Sequence of chain 6.A:
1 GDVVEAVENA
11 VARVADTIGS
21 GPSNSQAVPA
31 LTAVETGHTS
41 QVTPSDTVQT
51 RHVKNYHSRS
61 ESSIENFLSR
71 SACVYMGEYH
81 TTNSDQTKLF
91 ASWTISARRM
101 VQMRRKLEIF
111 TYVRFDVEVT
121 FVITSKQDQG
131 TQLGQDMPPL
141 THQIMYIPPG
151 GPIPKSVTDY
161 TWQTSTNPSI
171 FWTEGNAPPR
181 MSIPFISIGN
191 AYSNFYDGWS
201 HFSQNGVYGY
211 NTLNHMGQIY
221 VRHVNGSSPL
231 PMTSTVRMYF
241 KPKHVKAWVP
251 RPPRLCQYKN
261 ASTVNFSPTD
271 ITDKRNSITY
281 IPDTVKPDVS

This small molecule binds to this protein.
Small molecule (SMILES): NCCCCCCCCCCCC(=O)O

Binding-site contacts:
Ligand atom C7 contacts residue ILE95 of chain 6.A at 4.3 Å (hydrophobic).
Ligand atom C9 contacts residue PHE240 of chain 6.A at 4.1 Å (hydrophobic).
Ligand atom N contacts residue TYR146 of chain 6.A at 4.1 Å.
Ligand atom C4 contacts residue ILE183 of chain 6.A at 4.2 Å (hydrophobic).
Ligand atom C3 contacts residue ILE95 of chain 6.A at 4.2 Å (hydrophobic).
Ligand atom O contacts residue ASN194 of chain 6.A at 3.0 Å (h-bond).
Ligand atom C7 contacts residue TYR192 of chain 6.A at 4.4 Å (hydrophobic).
Ligand atom C5 contacts residue PHE240 of chain 6.A at 4.1 Å (hydrophobic).
Ligand atom C1 contacts residue ILE183 of chain 6.A at 4.2 Å (hydrophobic).
Ligand atom C7 contacts residue VAL117 of chain 6.A at 4.3 Å (hydrophobic).
Ligand atom C contacts residue ASN194 of chain 6.A at 4.0 Å.
Ligand atom C5 contacts residue ILE183 of chain 6.A at 4.4 Å (hydrophobic).
Ligand atom O contacts residue VAL113 of chain 6.A at 4.0 Å.
Ligand atom C contacts residue TYR210 of chain 6.A at 4.1 Å (hydrophobic).
Ligand atom C10 contacts residue MET216 of chain 6.A at 3.6 Å (hydrophobic).
Ligand atom C contacts residue TYR192 of chain 6.A at 4.2 Å (hydrophobic).
Ligand atom OXT contacts residue TYR210 of chain 6.A at 3.0 Å (h-bond).
Ligand atom O contacts residue LEU107 of chain 6.A at 4.4 Å.
Ligand atom C9 contacts residue TYR192 of chain 6.A at 4.1 Å (hydrophobic).
Ligand atom C1 contacts residue VAL119 of chain 6.A at 4.2 Å (hydrophobic).
Ligand atom C8 contacts residue TYR192 of chain 6.A at 3.6 Å (hydrophobic).
Ligand atom C1 contacts residue ILE219 of chain 6.A at 4.1 Å (hydrophobic).
Ligand atom OXT contacts residue ASN194 of chain 6.A at 4.3 Å.
Ligand atom CA2 contacts residue PHE115 of chain 6.A at 4.3 Å (hydrophobic).
Ligand atom C3 contacts residue ILE183 of chain 6.A at 3.7 Å (hydrophobic).
Ligand atom N contacts residue MET181 of chain 6.A at 3.9 Å.
Ligand atom C10 contacts residue TYR192 of chain 6.A at 4.3 Å (hydrophobic).
Ligand atom O contacts residue TYR192 of chain 6.A at 3.9 Å.
Ligand atom C4 contacts residue ILE95 of chain 6.A at 4.0 Å (hydrophobic).
Ligand atom C6 contacts residue ILE95 of chain 6.A at 4.1 Å (hydrophobic).
Ligand atom C9 contacts residue PHE115 of chain 6.A at 4.1 Å (hydrophobic).
Ligand atom C7 contacts residue PHE240 of chain 6.A at 3.9 Å (hydrophobic).
Ligand atom C2 contacts residue TYR146 of chain 6.A at 3.9 Å (hydrophobic).
Ligand atom C5 contacts residue ILE95 of chain 6.A at 3.8 Å (hydrophobic).
Ligand atom C2 contacts residue ILE95 of chain 6.A at 3.8 Å (hydrophobic).
Ligand atom C6 contacts residue TYR192 of chain 6.A at 4.4 Å (hydrophobic).
Ligand atom OXT contacts residue MET216 of chain 6.A at 4.2 Å.
Ligand atom C2 contacts residue ILE183 of chain 6.A at 4.2 Å (hydrophobic).
Ligand atom C8 contacts residue MET216 of chain 6.A at 3.9 Å (hydrophobic).
Ligand atom N contacts residue ILE219 of chain 6.A at 4.0 Å.